Binding-site contacts:
Ligand atom PB contacts residue GLY10 of chain 1.F at 3.6 Å.
Ligand atom C2 contacts residue ASN205 of chain 1.F at 2.4 Å.
Ligand atom N7 contacts residue CYS12 of chain 1.F at 3.5 Å.
Ligand atom N1 contacts residue ASN205 of chain 1.F at 3.6 Å (h-bond).
Ligand atom O2' contacts residue TYR222 of chain 1.F at 3.0 Å (h-bond).
Ligand atom O1B contacts residue SER144 of chain 1.F at 3.1 Å (h-bond).
Ligand atom O6 contacts residue ASN226 of chain 1.F at 1.3 Å (h-bond).
Ligand atom O1A contacts residue GLN11 of chain 1.F at 3.3 Å.
Ligand atom PG contacts residue ALA99 of chain 1.F at 3.4 Å.
Ligand atom O5' contacts residue SER139 of chain 1.F at 3.4 Å (h-bond).
Ligand atom O4' contacts residue SER139 of chain 1.F at 3.5 Å (h-bond).
Ligand atom O3' contacts residue ASP178 of chain 1.F at 3.2 Å.
Ligand atom O3B contacts residue GLY143 of chain 1.F at 3.5 Å (h-bond).
Ligand atom C5' contacts residue SER139 of chain 1.F at 3.3 Å.
Ligand atom C6 contacts residue ASN226 of chain 1.F at 2.8 Å.
Ligand atom O1G contacts residue GLY143 of chain 1.F at 3.1 Å (h-bond).
Ligand atom PB contacts residue GLN11 of chain 1.F at 3.5 Å.
Ligand atom N1 contacts residue ASN226 of chain 1.F at 3.0 Å (h-bond).
Ligand atom N3 contacts residue ASN205 of chain 1.F at 2.8 Å (h-bond).
Ligand atom C3' contacts residue ASP178 of chain 1.F at 3.4 Å.
Ligand atom O1B contacts residue GLY145 of chain 1.F at 2.5 Å (h-bond).
Ligand atom C8 contacts residue CYS12 of chain 1.F at 3.4 Å (hydrophobic).
Ligand atom O1A contacts residue CYS12 of chain 1.F at 3.5 Å (h-bond).
Ligand atom O6 contacts residue GLN15 of chain 1.F at 3.6 Å (h-bond).
Ligand atom C3A contacts residue GLY142 of chain 1.F at 3.6 Å.
Ligand atom O1B contacts residue GLY10 of chain 1.F at 3.2 Å.
Ligand atom O1G contacts residue ALA99 of chain 1.F at 2.8 Å (h-bond).
Ligand atom O3G contacts residue ALA99 of chain 1.F at 2.8 Å (h-bond).
Ligand atom N2 contacts residue ASN205 of chain 1.F at 1.3 Å (h-bond).
Ligand atom O1G contacts residue SER144 of chain 1.F at 2.6 Å (h-bond).
Ligand atom O2B contacts residue GLY10 of chain 1.F at 3.2 Å.
Ligand atom O2G contacts residue SER144 of chain 1.F at 3.5 Å.
Ligand atom N7 contacts residue GLN15 of chain 1.F at 2.9 Å (h-bond).
Ligand atom O2' contacts residue ASP178 of chain 1.F at 3.4 Å (salt-bridge).
Ligand atom O2B contacts residue ASP68 of chain 1.F at 3.6 Å.
Ligand atom O2B contacts residue GLN11 of chain 1.F at 2.4 Å (h-bond).
Ligand atom O2G contacts residue LEU69 of chain 1.F at 3.4 Å (h-bond).
Ligand atom O5' contacts residue CYS12 of chain 1.F at 3.6 Å.
Ligand atom C5 contacts residue CYS12 of chain 1.F at 3.6 Å (hydrophobic).
Ligand atom O1G contacts residue ALA98 of chain 1.F at 3.3 Å.

The small molecule below binds the protein below.
Small molecule (SMILES): Nc1nc2c(ncn2[C@@H]2O[C@H](CO[P](=O)(O)C[P](=O)(O)OP(=O)(O)O)[C@@H](O)[C@H]2O)c(=O)[nH]1

Sequence of chain 1.F:
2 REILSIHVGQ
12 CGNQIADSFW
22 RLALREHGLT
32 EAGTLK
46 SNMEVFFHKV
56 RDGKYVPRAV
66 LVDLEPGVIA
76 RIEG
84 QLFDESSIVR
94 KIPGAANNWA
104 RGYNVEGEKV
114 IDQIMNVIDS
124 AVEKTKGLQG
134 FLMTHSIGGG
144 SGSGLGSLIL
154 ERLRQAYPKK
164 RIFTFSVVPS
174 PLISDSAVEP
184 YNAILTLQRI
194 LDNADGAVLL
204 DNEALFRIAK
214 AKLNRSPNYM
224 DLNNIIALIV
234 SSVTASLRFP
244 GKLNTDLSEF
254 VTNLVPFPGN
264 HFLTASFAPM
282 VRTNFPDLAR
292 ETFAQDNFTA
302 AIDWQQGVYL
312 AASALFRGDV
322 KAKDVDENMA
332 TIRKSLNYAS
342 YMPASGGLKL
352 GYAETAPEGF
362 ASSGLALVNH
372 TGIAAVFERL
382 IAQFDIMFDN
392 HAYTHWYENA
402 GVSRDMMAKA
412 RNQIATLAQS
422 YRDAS